Binding-site contacts:
Ligand atom O7 contacts residue ASN1134 of chain 1.A at 3.1 Å (h-bond).
Ligand atom C8 contacts residue VAL1133 of chain 1.A at 4.2 Å (hydrophobic).
Ligand atom C8 contacts residue ASN1134 of chain 1.A at 4.4 Å.
Ligand atom C3 contacts residue ASN1134 of chain 1.A at 3.9 Å.
Ligand atom C8 contacts residue ILE1132 of chain 1.A at 3.2 Å (hydrophobic).
Ligand atom C2 contacts residue ASN1134 of chain 1.A at 2.5 Å.
Ligand atom C4 contacts residue ASN1134 of chain 1.A at 4.3 Å.
Ligand atom C7 contacts residue ASN1134 of chain 1.A at 3.2 Å.
Ligand atom N2 contacts residue ASN1134 of chain 1.A at 2.9 Å (h-bond).
Ligand atom C5 contacts residue ASN1134 of chain 1.A at 3.8 Å.
Ligand atom O5 contacts residue ASN1134 of chain 1.A at 2.4 Å (h-bond).
Ligand atom C1 contacts residue ASN1134 of chain 1.A at 1.5 Å.

Sequence of chain 1.A:
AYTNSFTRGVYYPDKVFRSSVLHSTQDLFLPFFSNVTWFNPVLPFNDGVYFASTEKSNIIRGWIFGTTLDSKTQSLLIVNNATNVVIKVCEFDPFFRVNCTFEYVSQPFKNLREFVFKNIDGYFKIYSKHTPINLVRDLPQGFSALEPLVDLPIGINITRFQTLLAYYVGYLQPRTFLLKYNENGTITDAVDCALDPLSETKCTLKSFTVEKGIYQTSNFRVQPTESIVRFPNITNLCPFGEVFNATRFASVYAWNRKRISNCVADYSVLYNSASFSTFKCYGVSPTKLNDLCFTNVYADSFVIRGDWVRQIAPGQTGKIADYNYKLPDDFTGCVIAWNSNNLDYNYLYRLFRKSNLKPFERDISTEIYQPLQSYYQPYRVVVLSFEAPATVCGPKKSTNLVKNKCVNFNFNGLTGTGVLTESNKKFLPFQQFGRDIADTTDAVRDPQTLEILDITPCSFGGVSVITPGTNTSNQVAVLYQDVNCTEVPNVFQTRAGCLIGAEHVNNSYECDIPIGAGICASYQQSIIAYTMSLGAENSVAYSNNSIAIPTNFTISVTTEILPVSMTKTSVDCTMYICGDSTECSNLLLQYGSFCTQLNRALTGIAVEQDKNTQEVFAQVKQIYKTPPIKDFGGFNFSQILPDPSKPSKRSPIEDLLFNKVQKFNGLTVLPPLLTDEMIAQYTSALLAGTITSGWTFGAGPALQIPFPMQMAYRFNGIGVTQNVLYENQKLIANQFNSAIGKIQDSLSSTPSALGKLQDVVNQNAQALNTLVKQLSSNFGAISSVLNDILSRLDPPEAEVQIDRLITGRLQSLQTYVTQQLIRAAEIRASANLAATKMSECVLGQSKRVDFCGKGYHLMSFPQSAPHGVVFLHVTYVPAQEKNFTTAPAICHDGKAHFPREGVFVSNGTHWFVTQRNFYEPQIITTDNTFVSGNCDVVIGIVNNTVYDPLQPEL

The protein below binds the small molecule below.
Small molecule (SMILES): CC(=O)N[C@@H]1[C@@H](O)[C@H](O)[C@@H](CO)O[C@H]1O